Sequence of chain 46.F:
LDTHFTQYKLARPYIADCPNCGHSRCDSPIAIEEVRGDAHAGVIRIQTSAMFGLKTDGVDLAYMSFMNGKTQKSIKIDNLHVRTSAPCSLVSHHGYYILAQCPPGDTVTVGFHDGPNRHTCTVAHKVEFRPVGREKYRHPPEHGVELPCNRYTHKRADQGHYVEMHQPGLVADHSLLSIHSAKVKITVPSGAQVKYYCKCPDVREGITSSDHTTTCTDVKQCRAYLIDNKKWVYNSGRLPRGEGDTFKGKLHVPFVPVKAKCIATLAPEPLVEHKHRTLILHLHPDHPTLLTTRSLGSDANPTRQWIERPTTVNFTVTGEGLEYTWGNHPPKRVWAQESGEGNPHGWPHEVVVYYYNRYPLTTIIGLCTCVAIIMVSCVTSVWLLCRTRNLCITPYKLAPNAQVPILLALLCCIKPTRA

Binding-site contacts:
Ligand atom OAH contacts residue ARG157 of chain 46.F at 3.1 Å (salt-bridge).
Ligand atom C3 contacts residue LYS156 of chain 46.F at 4.0 Å.
Ligand atom O6B contacts residue HIS155 of chain 46.F at 3.3 Å (h-bond).
Ligand atom O3 contacts residue ARG157 of chain 46.F at 3.3 Å (salt-bridge).
Ligand atom O6A contacts residue HIS155 of chain 46.F at 3.8 Å.
Ligand atom OAH contacts residue ASP3 of chain 46.F at 4.0 Å.
Ligand atom C5 contacts residue LEU62 of chain 46.F at 3.8 Å (hydrophobic).
Ligand atom C6 contacts residue HIS155 of chain 46.F at 3.4 Å.
Ligand atom O6B contacts residue LYS156 of chain 46.F at 3.3 Å.
Ligand atom SAG contacts residue THR4 of chain 46.F at 3.9 Å.
Ligand atom O5 contacts residue HIS155 of chain 46.F at 3.6 Å.
Ligand atom C6 contacts residue SER93 of chain 46.F at 4.0 Å.
Ligand atom O5 contacts residue LYS156 of chain 46.F at 3.4 Å.
Ligand atom O5B contacts residue LYS156 of chain 46.F at 3.3 Å.
Ligand atom C6 contacts residue LEU62 of chain 46.F at 3.5 Å (hydrophobic).
Ligand atom C3 contacts residue ARG157 of chain 46.F at 3.7 Å.
Ligand atom O3 contacts residue ALA158 of chain 46.F at 3.0 Å (h-bond).
Ligand atom C5 contacts residue HIS155 of chain 46.F at 4.0 Å.
Ligand atom OAF contacts residue ARG157 of chain 46.F at 2.8 Å (salt-bridge).
Ligand atom O6A contacts residue SER93 of chain 46.F at 3.2 Å.
Ligand atom OAF contacts residue THR4 of chain 46.F at 2.9 Å (h-bond).
Ligand atom OAF contacts residue ALA158 of chain 46.F at 3.3 Å.
Ligand atom O6A contacts residue HIS94 of chain 46.F at 3.2 Å (h-bond).
Ligand atom O4 contacts residue SER93 of chain 46.F at 3.0 Å (h-bond).
Ligand atom C4 contacts residue LYS156 of chain 46.F at 4.0 Å.
Ligand atom O6B contacts residue ARG157 of chain 46.F at 3.3 Å (salt-bridge).
Ligand atom O6A contacts residue LEU62 of chain 46.F at 3.4 Å.
Ligand atom C6 contacts residue HIS94 of chain 46.F at 3.9 Å.
Ligand atom C3 contacts residue ALA158 of chain 46.F at 4.0 Å (hydrophobic).
Ligand atom O3 contacts residue LYS156 of chain 46.F at 3.0 Å.
Ligand atom OAH contacts residue LEU2 of chain 46.F at 2.8 Å (h-bond).
Ligand atom O5 contacts residue ARG157 of chain 46.F at 3.8 Å.
Ligand atom O6B contacts residue LEU62 of chain 46.F at 4.0 Å.
Ligand atom SAG contacts residue ARG157 of chain 46.F at 3.6 Å (salt-bridge).
Ligand atom O6B contacts residue HIS94 of chain 46.F at 4.0 Å.
Ligand atom C2 contacts residue ALA158 of chain 46.F at 3.7 Å (hydrophobic).
Ligand atom O4 contacts residue HIS155 of chain 46.F at 3.5 Å (h-bond).
Ligand atom OBI contacts residue LYS156 of chain 46.F at 4.0 Å.
Ligand atom O4 contacts residue LYS156 of chain 46.F at 3.5 Å.
Ligand atom OAH contacts residue THR4 of chain 46.F at 3.7 Å.

The small molecule below binds the protein below.
Small molecule (SMILES): O=C(O)[C@@H]1O[C@H](O[C@H]2[C@@H](OS(=O)(=O)O)O[C@@H](O)[C@H](NS(=O)(=O)O)[C@H]2O)[C@@H](OS(=O)(=O)O)[C@H](O)[C@@H]1O